Sequence of chain 1.E:
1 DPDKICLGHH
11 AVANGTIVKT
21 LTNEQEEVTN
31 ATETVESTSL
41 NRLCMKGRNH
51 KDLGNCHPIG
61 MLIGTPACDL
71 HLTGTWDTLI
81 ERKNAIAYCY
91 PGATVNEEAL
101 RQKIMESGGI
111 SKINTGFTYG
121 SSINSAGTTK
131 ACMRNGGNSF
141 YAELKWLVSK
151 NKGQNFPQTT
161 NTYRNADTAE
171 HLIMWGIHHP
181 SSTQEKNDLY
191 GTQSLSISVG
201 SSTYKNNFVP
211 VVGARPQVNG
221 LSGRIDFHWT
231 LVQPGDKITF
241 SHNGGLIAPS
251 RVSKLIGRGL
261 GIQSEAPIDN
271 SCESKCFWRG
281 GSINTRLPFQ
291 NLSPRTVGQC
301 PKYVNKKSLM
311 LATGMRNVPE

Binding-site contacts:
Ligand atom O6 contacts residue ARG258 of chain 1.E at 3.9 Å.
Ligand atom O7 contacts residue ASN79 of chain 1.L at 3.4 Å (h-bond).
Ligand atom O7 contacts residue GLU106 of chain 1.E at 3.6 Å.
Ligand atom C7 contacts residue ASN82 of chain 1.L at 3.6 Å.
Ligand atom C8 contacts residue GLY78 of chain 1.L at 4.1 Å.
Ligand atom C8 contacts residue ASN79 of chain 1.L at 3.4 Å.
Ligand atom C8 contacts residue HIS75 of chain 1.L at 3.6 Å.
Ligand atom C2 contacts residue ASN82 of chain 1.L at 2.5 Å.
Ligand atom O7 contacts residue HIS75 of chain 1.L at 4.3 Å.
Ligand atom C5 contacts residue ASN82 of chain 1.L at 3.6 Å.
Ligand atom N2 contacts residue ASN82 of chain 1.L at 3.1 Å (h-bond).
Ligand atom C7 contacts residue ASN79 of chain 1.L at 3.8 Å.
Ligand atom O5 contacts residue ASN82 of chain 1.L at 2.3 Å (h-bond).
Ligand atom C1 contacts residue ASN82 of chain 1.L at 1.4 Å.
Ligand atom C3 contacts residue ASN82 of chain 1.L at 3.8 Å.
Ligand atom C4 contacts residue ASN82 of chain 1.L at 4.2 Å.
Ligand atom O7 contacts residue ASN82 of chain 1.L at 3.8 Å.

The protein below binds the small molecule below.
Small molecule (SMILES): CC(=O)N[C@H]1[C@H](O[C@H]2[C@H](O)[C@@H](NC(C)=O)CO[C@@H]2CO)O[C@H](CO)[C@@H](O)[C@@H]1O

Sequence of chain 1.L:
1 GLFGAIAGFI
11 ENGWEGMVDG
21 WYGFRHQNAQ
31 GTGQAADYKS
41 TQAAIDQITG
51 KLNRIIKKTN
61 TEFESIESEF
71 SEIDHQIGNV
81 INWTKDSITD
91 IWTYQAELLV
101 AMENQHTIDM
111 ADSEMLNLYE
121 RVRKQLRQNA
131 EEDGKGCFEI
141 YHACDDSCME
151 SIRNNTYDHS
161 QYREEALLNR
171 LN